Binding-site contacts:
Ligand atom C7 contacts residue TRP152 of chain 1.C at 3.8 Å (hydrophobic).
Ligand atom O9 contacts residue HIS182 of chain 1.C at 3.2 Å (h-bond).
Ligand atom C10 contacts residue TRP152 of chain 1.C at 3.8 Å (hydrophobic).
Ligand atom O1B contacts residue SER135 of chain 1.C at 2.8 Å (h-bond).
Ligand atom C11 contacts residue GLY133 of chain 1.C at 3.7 Å.
Ligand atom C7 contacts residue LYS221 of chain 1.C at 3.2 Å.
Ligand atom C6 contacts residue SER136 of chain 1.C at 4.1 Å.
Ligand atom N2 contacts residue LYS221 of chain 1.C at 3.6 Å.
Ligand atom C4 contacts residue SER136 of chain 1.C at 3.9 Å.
Ligand atom C1 contacts residue SER136 of chain 1.C at 3.7 Å.
Ligand atom O1A contacts residue SER136 of chain 1.C at 2.9 Å (h-bond).
Ligand atom N5 contacts residue VAL134 of chain 1.C at 3.1 Å (h-bond).
Ligand atom C5 contacts residue VAL134 of chain 1.C at 3.6 Å (hydrophobic).
Ligand atom C8 contacts residue LYS221 of chain 1.C at 2.8 Å.
Ligand atom O10 contacts residue LEU193 of chain 1.C at 3.2 Å.
Ligand atom C6 contacts residue LEU225 of chain 1.C at 4.0 Å (hydrophobic).
Ligand atom O7 contacts residue ARG192 of chain 1.C at 3.3 Å (salt-bridge).
Ligand atom C9 contacts residue GLU189 of chain 1.C at 2.9 Å.
Ligand atom C9 contacts residue TYR95 of chain 1.C at 3.5 Å (hydrophobic).
Ligand atom C11 contacts residue TRP152 of chain 1.C at 3.5 Å (hydrophobic).
Ligand atom C8 contacts residue TYR95 of chain 1.C at 3.8 Å (hydrophobic).
Ligand atom O1B contacts residue LEU225 of chain 1.C at 4.1 Å.
Ligand atom C4 contacts residue VAL134 of chain 1.C at 3.2 Å (hydrophobic).
Ligand atom O9 contacts residue TYR95 of chain 1.C at 3.0 Å (h-bond).
Ligand atom C9 contacts residue TRP152 of chain 1.C at 4.1 Å (hydrophobic).
Ligand atom C11 contacts residue VAL134 of chain 1.C at 4.0 Å (hydrophobic).
Ligand atom N5 contacts residue TRP152 of chain 1.C at 3.8 Å.
Ligand atom O9 contacts residue GLU189 of chain 1.C at 2.5 Å (salt-bridge).
Ligand atom O7 contacts residue LYS221 of chain 1.C at 3.8 Å.
Ligand atom O8 contacts residue TYR95 of chain 1.C at 2.9 Å (h-bond).
Ligand atom C1 contacts residue SER135 of chain 1.C at 3.7 Å.
Ligand atom C9 contacts residue HIS182 of chain 1.C at 3.4 Å.
Ligand atom O1 contacts residue LYS221 of chain 1.C at 3.9 Å.
Ligand atom O1A contacts residue SER135 of chain 1.C at 3.7 Å.
Ligand atom O4 contacts residue VAL134 of chain 1.C at 3.6 Å.
Ligand atom C4 contacts residue LEU225 of chain 1.C at 3.9 Å (hydrophobic).
Ligand atom O1B contacts residue SER136 of chain 1.C at 3.8 Å.
Ligand atom O10 contacts residue ARG192 of chain 1.C at 3.6 Å.
Ligand atom O4 contacts residue SER136 of chain 1.C at 4.1 Å.
Ligand atom C5 contacts residue LEU225 of chain 1.C at 3.5 Å (hydrophobic).

Sequence of chain 1.C:
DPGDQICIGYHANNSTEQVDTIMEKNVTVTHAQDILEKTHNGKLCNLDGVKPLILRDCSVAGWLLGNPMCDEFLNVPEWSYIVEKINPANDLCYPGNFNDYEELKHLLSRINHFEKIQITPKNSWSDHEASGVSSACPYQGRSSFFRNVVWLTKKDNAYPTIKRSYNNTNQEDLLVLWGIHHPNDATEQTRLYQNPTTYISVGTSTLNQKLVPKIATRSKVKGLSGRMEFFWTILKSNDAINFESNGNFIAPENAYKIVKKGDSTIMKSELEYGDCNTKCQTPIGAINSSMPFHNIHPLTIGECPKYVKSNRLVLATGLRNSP

A protein and the small-molecule ligand that binds it are described below.
Small molecule (SMILES): CC(=O)N[C@@H]1[C@@H](O[C@@H]2O[C@H](CO)[C@H](O)[C@H](O[C@]3(C(=O)O)C[C@H](O)[C@@H](NC(C)=O)[C@H]([C@H](O)[C@H](O)CO)O3)[C@H]2O)[C@H](O)[C@@H](CO)O[C@H]1O